Binding-site contacts:
Ligand atom O5 contacts residue TYR198 of chain 1.B at 4.0 Å.
Ligand atom C3 contacts residue TYR198 of chain 1.B at 4.4 Å (hydrophobic).
Ligand atom O3 contacts residue VAL176 of chain 1.B at 4.5 Å.
Ligand atom C1 contacts residue TYR198 of chain 1.B at 3.5 Å (hydrophobic).
Ligand atom C6 contacts residue TYR198 of chain 1.B at 4.5 Å (hydrophobic).
Ligand atom C7 contacts residue ASN118 of chain 1.B at 3.3 Å.
Ligand atom N2 contacts residue ASN118 of chain 1.B at 3.0 Å (h-bond).
Ligand atom O7 contacts residue ASN118 of chain 1.B at 3.2 Å (h-bond).
Ligand atom C8 contacts residue GLY117 of chain 1.B at 4.5 Å.
Ligand atom C4 contacts residue TYR198 of chain 1.B at 4.0 Å (hydrophobic).
Ligand atom C4 contacts residue ASN118 of chain 1.B at 4.2 Å.
Ligand atom C1 contacts residue ASN118 of chain 1.B at 1.4 Å.
Ligand atom C5 contacts residue ASN118 of chain 1.B at 3.6 Å.
Ligand atom O5 contacts residue ASN118 of chain 1.B at 2.3 Å (h-bond).
Ligand atom C2 contacts residue ASN118 of chain 1.B at 2.5 Å.
Ligand atom C3 contacts residue ASN118 of chain 1.B at 3.8 Å.
Ligand atom C8 contacts residue LEU116 of chain 1.B at 4.4 Å (hydrophobic).
Ligand atom C5 contacts residue TYR198 of chain 1.B at 4.3 Å (hydrophobic).
Ligand atom C5 contacts residue TYR198 of chain 1.B at 4.4 Å (hydrophobic).

Sequence of chain 1.B:
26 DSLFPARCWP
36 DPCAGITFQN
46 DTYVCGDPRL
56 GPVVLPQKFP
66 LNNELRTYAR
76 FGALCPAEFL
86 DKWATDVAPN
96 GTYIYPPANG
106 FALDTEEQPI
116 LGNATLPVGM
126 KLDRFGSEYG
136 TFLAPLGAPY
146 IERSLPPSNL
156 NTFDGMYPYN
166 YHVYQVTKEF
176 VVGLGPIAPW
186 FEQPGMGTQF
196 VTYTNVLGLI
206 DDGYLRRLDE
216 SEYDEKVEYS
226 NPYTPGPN

The protein below binds the small molecule below.
Small molecule (SMILES): CC(=O)N[C@H]1CO[C@H](CO[C@@H]2O[C@@H](C)[C@@H](O)[C@@H](O)[C@@H]2O)[C@@H](O)[C@@H]1O